A protein and the small-molecule ligand that binds it are described below.
Small molecule (SMILES): NS(=O)(=O)c1nnc(-c2ccccc2Cl)s1

Sequence of chain 1.A:
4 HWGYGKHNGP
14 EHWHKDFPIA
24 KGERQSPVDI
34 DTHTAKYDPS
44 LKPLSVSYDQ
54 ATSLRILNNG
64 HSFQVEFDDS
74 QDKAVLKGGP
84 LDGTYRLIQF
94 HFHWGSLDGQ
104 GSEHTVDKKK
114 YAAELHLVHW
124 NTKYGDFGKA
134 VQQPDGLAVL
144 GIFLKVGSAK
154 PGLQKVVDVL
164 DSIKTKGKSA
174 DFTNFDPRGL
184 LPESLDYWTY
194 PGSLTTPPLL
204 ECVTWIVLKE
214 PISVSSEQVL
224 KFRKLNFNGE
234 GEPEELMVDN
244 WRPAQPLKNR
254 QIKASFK

Binding-site contacts:
Ligand atom N1 contacts residue THR199 of chain 1.A at 3.0 Å (h-bond).
Ligand atom C8 contacts residue ZN1 of chain 1.B at 4.2 Å.
Ligand atom C7 contacts residue THR199 of chain 1.A at 4.0 Å.
Ligand atom C6 contacts residue LEU197 of chain 1.A at 4.1 Å (hydrophobic).
Ligand atom O1 contacts residue SER196 of chain 1.A at 4.1 Å.
Ligand atom S1 contacts residue HIS94 of chain 1.A at 3.8 Å.
Ligand atom N3 contacts residue THR198 of chain 1.A at 2.8 Å (h-bond).
Ligand atom S1 contacts residue HIS119 of chain 1.A at 4.0 Å.
Ligand atom S2 contacts residue HIS94 of chain 1.A at 3.9 Å.
Ligand atom N3 contacts residue HIS94 of chain 1.A at 3.4 Å (h-bond).
Ligand atom O2 contacts residue HIS119 of chain 1.A at 3.6 Å (h-bond).
Ligand atom C6 contacts residue PRO200 of chain 1.A at 4.1 Å (hydrophobic).
Ligand atom S1 contacts residue ZN1 of chain 1.B at 3.0 Å.
Ligand atom N3 contacts residue ZN1 of chain 1.B at 2.0 Å.
Ligand atom C3 contacts residue PHE130 of chain 1.A at 3.8 Å (hydrophobic).
Ligand atom O2 contacts residue VAL142 of chain 1.A at 4.0 Å.
Ligand atom O1 contacts residue LEU197 of chain 1.A at 3.5 Å.
Ligand atom O2 contacts residue VAL121 of chain 1.A at 3.8 Å.
Ligand atom S1 contacts residue THR198 of chain 1.A at 3.9 Å.
Ligand atom CL1 contacts residue GLN92 of chain 1.A at 3.5 Å.
Ligand atom N3 contacts residue GLU106 of chain 1.A at 4.1 Å.
Ligand atom O1 contacts residue THR198 of chain 1.A at 3.1 Å (h-bond).
Ligand atom O1 contacts residue ZN1 of chain 1.B at 4.1 Å.
Ligand atom O2 contacts residue HIS94 of chain 1.A at 3.1 Å.
Ligand atom O2 contacts residue ZN1 of chain 1.B at 3.0 Å.
Ligand atom S2 contacts residue LEU197 of chain 1.A at 4.1 Å.
Ligand atom N2 contacts residue LEU197 of chain 1.A at 3.4 Å.
Ligand atom C2 contacts residue PHE130 of chain 1.A at 4.1 Å (hydrophobic).
Ligand atom CL1 contacts residue VAL121 of chain 1.A at 4.1 Å.
Ligand atom S2 contacts residue VAL121 of chain 1.A at 4.0 Å.
Ligand atom C8 contacts residue LEU197 of chain 1.A at 4.0 Å (hydrophobic).
Ligand atom CL1 contacts residue PHE130 of chain 1.A at 3.9 Å.
Ligand atom N1 contacts residue LEU197 of chain 1.A at 3.6 Å.
Ligand atom N2 contacts residue THR198 of chain 1.A at 3.5 Å (h-bond).
Ligand atom N2 contacts residue THR199 of chain 1.A at 3.4 Å (h-bond).
Ligand atom O1 contacts residue TRP208 of chain 1.A at 3.5 Å.
Ligand atom N3 contacts residue HIS96 of chain 1.A at 3.3 Å (h-bond).
Ligand atom C7 contacts residue LEU197 of chain 1.A at 3.9 Å (hydrophobic).
Ligand atom C8 contacts residue HIS94 of chain 1.A at 4.1 Å.
Ligand atom N3 contacts residue HIS119 of chain 1.A at 3.4 Å (h-bond).